This small molecule binds to this protein.
Small molecule (SMILES): CC(=O)N[C@@H]1[C@@H](O)[C@H](O)[C@@H](CO)O[C@H]1O

Binding-site contacts:
Ligand atom C6 contacts residue LEU129 of chain 1.A at 4.4 Å (hydrophobic).
Ligand atom O6 contacts residue LEU129 of chain 1.A at 3.9 Å.
Ligand atom C6 contacts residue VAL22 of chain 1.A at 4.0 Å (hydrophobic).
Ligand atom O5 contacts residue GLU133 of chain 1.A at 4.1 Å.
Ligand atom C1 contacts residue GLU133 of chain 1.A at 4.2 Å.
Ligand atom O5 contacts residue ASN19 of chain 1.A at 2.3 Å (h-bond).
Ligand atom C4 contacts residue ASN19 of chain 1.A at 4.2 Å.
Ligand atom O7 contacts residue ASN19 of chain 1.A at 3.3 Å (h-bond).
Ligand atom C7 contacts residue ASN19 of chain 1.A at 3.3 Å.
Ligand atom O7 contacts residue GLU133 of chain 1.A at 4.3 Å.
Ligand atom C1 contacts residue VAL22 of chain 1.A at 4.2 Å (hydrophobic).
Ligand atom C3 contacts residue ASN19 of chain 1.A at 3.8 Å.
Ligand atom C1 contacts residue ASN19 of chain 1.A at 1.4 Å.
Ligand atom O5 contacts residue VAL22 of chain 1.A at 3.4 Å.
Ligand atom O6 contacts residue VAL22 of chain 1.A at 4.0 Å.
Ligand atom C2 contacts residue ASN19 of chain 1.A at 2.4 Å.
Ligand atom C5 contacts residue ASN19 of chain 1.A at 3.6 Å.
Ligand atom C5 contacts residue VAL22 of chain 1.A at 4.3 Å (hydrophobic).
Ligand atom N2 contacts residue ASN19 of chain 1.A at 2.9 Å (h-bond).

Sequence of chain 1.A:
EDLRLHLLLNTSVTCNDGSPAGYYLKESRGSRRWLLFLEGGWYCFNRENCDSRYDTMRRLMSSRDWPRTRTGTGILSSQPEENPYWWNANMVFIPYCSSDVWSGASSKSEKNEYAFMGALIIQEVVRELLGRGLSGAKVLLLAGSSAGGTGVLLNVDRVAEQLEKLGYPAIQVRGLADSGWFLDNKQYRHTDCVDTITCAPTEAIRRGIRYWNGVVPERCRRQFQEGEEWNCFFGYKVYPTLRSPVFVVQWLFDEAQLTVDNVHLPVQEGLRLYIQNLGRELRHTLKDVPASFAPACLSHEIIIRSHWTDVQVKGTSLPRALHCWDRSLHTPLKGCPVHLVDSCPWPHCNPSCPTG